Binding-site contacts:
Ligand atom C4 contacts residue SER11 of chain 2.A at 3.5 Å.
Ligand atom C8 contacts residue CYS73 of chain 2.A at 4.1 Å (hydrophobic).
Ligand atom CD contacts residue THR75 of chain 2.A at 3.7 Å.
Ligand atom C7 contacts residue CYS73 of chain 2.A at 4.0 Å (hydrophobic).
Ligand atom C5 contacts residue ASP36 of chain 2.A at 4.0 Å.
Ligand atom C7 contacts residue SER11 of chain 2.A at 4.1 Å.
Ligand atom C1 contacts residue LEU57 of chain 2.A at 3.7 Å (hydrophobic).
Ligand atom O contacts residue SER11 of chain 2.A at 3.7 Å.
Ligand atom C3 contacts residue SER11 of chain 2.A at 3.9 Å.
Ligand atom C8 contacts residue ILE50 of chain 2.A at 4.1 Å (hydrophobic).
Ligand atom C9 contacts residue SER11 of chain 2.A at 3.7 Å.
Ligand atom OXT contacts residue VAL148 of chain 2.A at 3.8 Å.
Ligand atom C5 contacts residue SER11 of chain 2.A at 4.0 Å.
Ligand atom C1 contacts residue TYR53 of chain 2.A at 3.5 Å (hydrophobic).
Ligand atom C7 contacts residue ALA76 of chain 2.A at 4.1 Å (hydrophobic).
Ligand atom N contacts residue SER11 of chain 2.A at 2.8 Å (h-bond).
Ligand atom C8 contacts residue SER11 of chain 2.A at 4.0 Å.
Ligand atom C2 contacts residue THR54 of chain 2.A at 3.9 Å.
Ligand atom CG contacts residue SER11 of chain 2.A at 3.8 Å.
Ligand atom CD contacts residue MET119 of chain 2.A at 4.2 Å (hydrophobic).
Ligand atom OE1 contacts residue MET119 of chain 2.A at 4.0 Å.
Ligand atom OE2 contacts residue THR75 of chain 2.A at 2.5 Å (h-bond).
Ligand atom C11 contacts residue MET119 of chain 2.A at 3.9 Å (hydrophobic).
Ligand atom C6 contacts residue LEU57 of chain 2.A at 4.1 Å (hydrophobic).
Ligand atom OXT contacts residue HIS185 of chain 2.A at 4.1 Å.
Ligand atom OE1 contacts residue THR117 of chain 2.A at 3.3 Å.
Ligand atom C6 contacts residue ASP36 of chain 2.A at 3.3 Å.
Ligand atom C10 contacts residue SER11 of chain 2.A at 3.4 Å.
Ligand atom C6 contacts residue TYR53 of chain 2.A at 3.8 Å (hydrophobic).
Ligand atom C contacts residue HIS185 of chain 2.A at 3.8 Å.
Ligand atom OE2 contacts residue MET119 of chain 2.A at 3.9 Å.
Ligand atom O contacts residue HIS185 of chain 2.A at 3.3 Å.
Ligand atom CB contacts residue SER11 of chain 2.A at 3.6 Å.
Ligand atom CA contacts residue SER11 of chain 2.A at 3.7 Å.
Ligand atom CD contacts residue THR117 of chain 2.A at 3.5 Å.
Ligand atom C7 contacts residue THR75 of chain 2.A at 3.9 Å.
Ligand atom OE2 contacts residue THR117 of chain 2.A at 2.8 Å.
Ligand atom C7 contacts residue ILE50 of chain 2.A at 4.1 Å (hydrophobic).
Ligand atom C1 contacts residue THR54 of chain 2.A at 4.1 Å.
Ligand atom C8 contacts residue THR75 of chain 2.A at 3.5 Å.

Sequence of chain 2.A:
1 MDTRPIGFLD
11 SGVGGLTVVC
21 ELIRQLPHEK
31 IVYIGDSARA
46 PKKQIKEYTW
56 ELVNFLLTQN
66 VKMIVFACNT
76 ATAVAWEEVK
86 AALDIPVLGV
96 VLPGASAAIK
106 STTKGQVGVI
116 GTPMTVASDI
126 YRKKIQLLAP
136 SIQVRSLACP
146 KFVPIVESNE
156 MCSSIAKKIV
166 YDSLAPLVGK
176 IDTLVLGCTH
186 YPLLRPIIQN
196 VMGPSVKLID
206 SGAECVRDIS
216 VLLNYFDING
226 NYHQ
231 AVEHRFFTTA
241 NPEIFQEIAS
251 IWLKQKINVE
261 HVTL

This protein binds this small molecule.
Small molecule (SMILES): N[C@H](C[C@H](Cc1ccc2ccccc2c1)C(=O)O)C(=O)O